Binding-site contacts:
Ligand atom N1 contacts residue DOR1 of chain 1.B at 0.6 Å (h-bond).
Ligand atom O5 contacts residue HIS20 of chain 1.A at 3.5 Å (h-bond).
Ligand atom N3 contacts residue DOR1 of chain 1.B at 1.5 Å.
Ligand atom C61 contacts residue DOR1 of chain 1.B at 0.4 Å.
Ligand atom O5 contacts residue DOR1 of chain 1.B at 2.6 Å.
Ligand atom N3 contacts residue ASP233 of chain 1.A at 2.7 Å (salt-bridge).
Ligand atom C4 contacts residue DOR1 of chain 1.B at 1.4 Å.
Ligand atom O62 contacts residue ALA235 of chain 1.A at 3.5 Å.
Ligand atom O61 contacts residue HIS20 of chain 1.A at 3.1 Å (h-bond).
Ligand atom O2 contacts residue DOR1 of chain 1.B at 0.5 Å (h-bond).
Ligand atom O4 contacts residue ZN1 of chain 1.F at 2.1 Å.
Ligand atom C4 contacts residue KCX103 of chain 1.A at 3.3 Å.
Ligand atom O4 contacts residue DOR1 of chain 1.B at 0.8 Å (h-bond).
Ligand atom C4 contacts residue ZN1 of chain 1.F at 2.6 Å.
Ligand atom O61 contacts residue ARG22 of chain 1.A at 2.9 Å (salt-bridge).
Ligand atom O5 contacts residue HIS161 of chain 1.A at 3.4 Å (h-bond).
Ligand atom O62 contacts residue HIS237 of chain 1.A at 3.0 Å (h-bond).
Ligand atom C2 contacts residue DOR1 of chain 1.B at 0.2 Å.
Ligand atom O5 contacts residue ZN1 of chain 1.E at 2.0 Å.
Ligand atom O2 contacts residue GLY250 of chain 1.A at 3.2 Å (h-bond).
Ligand atom O62 contacts residue PRO249 of chain 1.A at 3.1 Å (h-bond).
Ligand atom C6 contacts residue DOR1 of chain 1.B at 0.3 Å.
Ligand atom O62 contacts residue DOR1 of chain 1.B at 0.4 Å (h-bond).
Ligand atom O2 contacts residue ARG208 of chain 1.A at 2.8 Å (salt-bridge).
Ligand atom O2 contacts residue PRO249 of chain 1.A at 3.1 Å.
Ligand atom O4 contacts residue HIS137 of chain 1.A at 2.9 Å (h-bond).
Ligand atom O62 contacts residue ARG22 of chain 1.A at 2.8 Å (salt-bridge).
Ligand atom N3 contacts residue ARG208 of chain 1.A at 2.7 Å (salt-bridge).
Ligand atom O61 contacts residue ASN52 of chain 1.A at 3.0 Å (h-bond).
Ligand atom O5 contacts residue ASP233 of chain 1.A at 3.0 Å (salt-bridge).
Ligand atom O5 contacts residue ZN1 of chain 1.F at 2.3 Å.
Ligand atom O61 contacts residue DOR1 of chain 1.B at 0.6 Å (h-bond).
Ligand atom C61 contacts residue ARG22 of chain 1.A at 3.5 Å.
Ligand atom O5 contacts residue KCX103 of chain 1.A at 2.9 Å (h-bond).
Ligand atom C4 contacts residue ZN1 of chain 1.E at 2.9 Å.
Ligand atom O4 contacts residue KCX103 of chain 1.A at 3.4 Å (h-bond).
Ligand atom N1 contacts residue PRO249 of chain 1.A at 3.0 Å (h-bond).
Ligand atom O62 contacts residue PHE110 of chain 1.A at 3.5 Å.
Ligand atom C5 contacts residue DOR1 of chain 1.B at 0.2 Å.
Ligand atom O4 contacts residue THR109 of chain 1.A at 2.8 Å (h-bond).

This protein binds this small molecule.
Small molecule (SMILES): NC(=O)N[C@@H](CC(=O)O)C(=O)O

Sequence of chain 1.A:
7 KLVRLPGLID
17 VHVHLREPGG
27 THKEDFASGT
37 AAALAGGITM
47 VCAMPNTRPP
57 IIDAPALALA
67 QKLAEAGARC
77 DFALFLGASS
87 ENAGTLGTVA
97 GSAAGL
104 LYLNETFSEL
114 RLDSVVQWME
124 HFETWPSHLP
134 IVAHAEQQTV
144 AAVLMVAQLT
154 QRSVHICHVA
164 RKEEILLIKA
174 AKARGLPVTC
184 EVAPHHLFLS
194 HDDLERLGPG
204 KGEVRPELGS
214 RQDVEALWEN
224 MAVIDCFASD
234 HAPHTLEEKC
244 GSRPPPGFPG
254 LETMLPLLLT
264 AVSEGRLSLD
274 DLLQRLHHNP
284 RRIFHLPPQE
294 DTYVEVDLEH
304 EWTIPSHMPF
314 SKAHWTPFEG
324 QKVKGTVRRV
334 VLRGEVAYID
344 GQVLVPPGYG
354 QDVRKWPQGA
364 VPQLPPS